The small molecule below binds the protein below.
Small molecule (SMILES): CC(=O)N[C@@H]1[C@@H](O)[C@H](O[C@@H]2O[C@H](CO[C@]3(C(=O)O)C[C@H](O)[C@@H](NC(C)=O)[C@H]([C@H](O)[C@H](O)CO)O3)[C@H](O)[C@H](O)[C@H]2O)[C@@H](CO)O[C@H]1O

Sequence of chain 20.A:
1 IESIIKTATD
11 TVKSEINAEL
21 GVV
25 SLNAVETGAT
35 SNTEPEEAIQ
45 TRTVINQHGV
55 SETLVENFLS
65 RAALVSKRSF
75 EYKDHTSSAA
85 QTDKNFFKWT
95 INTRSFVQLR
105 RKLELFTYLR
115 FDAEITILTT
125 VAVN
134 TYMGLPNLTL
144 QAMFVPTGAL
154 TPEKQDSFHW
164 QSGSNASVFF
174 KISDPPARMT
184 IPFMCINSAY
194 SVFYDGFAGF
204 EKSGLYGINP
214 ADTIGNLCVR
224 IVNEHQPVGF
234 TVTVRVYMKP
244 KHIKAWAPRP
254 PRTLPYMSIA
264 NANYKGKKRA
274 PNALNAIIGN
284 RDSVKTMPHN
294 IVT

Sequence of chain 20.B:
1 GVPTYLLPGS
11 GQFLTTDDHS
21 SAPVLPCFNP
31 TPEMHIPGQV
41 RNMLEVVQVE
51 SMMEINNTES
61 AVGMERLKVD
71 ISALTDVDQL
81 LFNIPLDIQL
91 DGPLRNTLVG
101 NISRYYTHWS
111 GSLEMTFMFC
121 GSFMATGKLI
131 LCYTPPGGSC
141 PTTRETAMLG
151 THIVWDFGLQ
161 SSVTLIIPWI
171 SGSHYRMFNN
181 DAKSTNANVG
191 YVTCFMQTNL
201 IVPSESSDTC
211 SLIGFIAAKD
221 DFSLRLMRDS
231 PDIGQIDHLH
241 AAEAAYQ

Binding-site contacts:
Ligand atom C10 contacts residue ASN275 of chain 20.A at 3.2 Å.
Ligand atom C4 contacts residue ASP232 of chain 20.B at 3.5 Å.
Ligand atom N5 contacts residue ASN275 of chain 20.A at 3.5 Å (h-bond).
Ligand atom C5 contacts residue PRO231 of chain 20.B at 3.4 Å (hydrophobic).
Ligand atom C3 contacts residue ARG95 of chain 20.B at 3.8 Å.
Ligand atom O7 contacts residue LYS270 of chain 20.A at 3.4 Å (salt-bridge).
Ligand atom C4 contacts residue PRO231 of chain 20.B at 3.4 Å (hydrophobic).
Ligand atom C11 contacts residue ASP232 of chain 20.B at 3.4 Å.
Ligand atom C10 contacts residue LYS270 of chain 20.A at 3.6 Å.
Ligand atom C4 contacts residue ASN275 of chain 20.A at 3.7 Å.
Ligand atom C10 contacts residue ASP232 of chain 20.B at 3.6 Å.
Ligand atom C8 contacts residue ASN180 of chain 20.B at 3.0 Å.
Ligand atom O4 contacts residue ASN275 of chain 20.A at 2.8 Å (h-bond).
Ligand atom O10 contacts residue ASN275 of chain 20.A at 2.7 Å (h-bond).
Ligand atom O6 contacts residue PRO274 of chain 20.A at 3.8 Å.
Ligand atom O4 contacts residue ASP91 of chain 20.B at 2.4 Å (salt-bridge).
Ligand atom O7 contacts residue ASN180 of chain 20.B at 3.2 Å (h-bond).
Ligand atom O3 contacts residue PRO274 of chain 20.A at 3.6 Å.
Ligand atom C11 contacts residue GLY234 of chain 20.B at 3.7 Å.
Ligand atom O1B contacts residue ARG104 of chain 20.B at 2.4 Å (salt-bridge).
Ligand atom C3 contacts residue ARG104 of chain 20.B at 3.8 Å.
Ligand atom N5 contacts residue PRO231 of chain 20.B at 2.6 Å (h-bond).
Ligand atom C4 contacts residue ARG104 of chain 20.B at 3.7 Å.
Ligand atom O4 contacts residue PRO231 of chain 20.B at 3.8 Å.
Ligand atom C1 contacts residue ARG104 of chain 20.B at 3.4 Å.
Ligand atom O3 contacts residue GLY282 of chain 20.A at 3.3 Å.
Ligand atom C11 contacts residue PRO231 of chain 20.B at 3.5 Å (hydrophobic).
Ligand atom O10 contacts residue LYS270 of chain 20.A at 3.0 Å (salt-bridge).
Ligand atom C7 contacts residue ASN180 of chain 20.B at 3.5 Å.
Ligand atom O7 contacts residue PRO274 of chain 20.A at 3.5 Å.
Ligand atom O4 contacts residue ARG95 of chain 20.B at 3.3 Å (salt-bridge).
Ligand atom C4 contacts residue PRO274 of chain 20.A at 3.8 Å (hydrophobic).
Ligand atom C10 contacts residue PRO231 of chain 20.B at 3.5 Å (hydrophobic).
Ligand atom C11 contacts residue ILE233 of chain 20.B at 3.5 Å (hydrophobic).
Ligand atom O4 contacts residue ASP232 of chain 20.B at 2.9 Å (salt-bridge).
Ligand atom C4 contacts residue ASP91 of chain 20.B at 3.4 Å.
Ligand atom O6 contacts residue ASP91 of chain 20.B at 3.2 Å.
Ligand atom C3 contacts residue PRO274 of chain 20.A at 3.7 Å (hydrophobic).
Ligand atom C5 contacts residue ASN275 of chain 20.A at 3.5 Å.
Ligand atom O1B contacts residue ASP91 of chain 20.B at 3.8 Å.